Sequence of chain 1.A:
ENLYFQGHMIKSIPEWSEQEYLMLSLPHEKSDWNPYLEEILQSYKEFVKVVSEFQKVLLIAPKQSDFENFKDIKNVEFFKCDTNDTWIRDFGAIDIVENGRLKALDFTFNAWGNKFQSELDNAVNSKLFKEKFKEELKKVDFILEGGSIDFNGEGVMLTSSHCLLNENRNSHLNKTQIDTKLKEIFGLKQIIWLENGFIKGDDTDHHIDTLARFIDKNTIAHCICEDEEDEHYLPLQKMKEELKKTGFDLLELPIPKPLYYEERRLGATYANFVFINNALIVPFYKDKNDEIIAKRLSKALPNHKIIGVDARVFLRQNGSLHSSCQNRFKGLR

A small-molecule ligand and the protein it binds are described below.
Small molecule (SMILES): N=C(N)NCCCCN

Binding-site contacts:
Ligand atom N contacts residue TRP87 of chain 1.A at 3.8 Å.
Ligand atom CD contacts residue GLN317 of chain 1.A at 4.0 Å.
Ligand atom CA contacts residue TRP87 of chain 1.A at 4.2 Å (hydrophobic).
Ligand atom N contacts residue PHE116 of chain 1.A at 3.7 Å.
Ligand atom CA contacts residue GLN317 of chain 1.A at 3.4 Å.
Ligand atom CG contacts residue ASN318 of chain 1.A at 3.7 Å.
Ligand atom CD contacts residue GLY319 of chain 1.A at 4.2 Å.
Ligand atom NE contacts residue THR204 of chain 1.A at 4.1 Å.
Ligand atom CA contacts residue ASP203 of chain 1.A at 3.0 Å.
Ligand atom N contacts residue GLN317 of chain 1.A at 3.7 Å.
Ligand atom NE contacts residue ASP203 of chain 1.A at 4.3 Å.
Ligand atom NH1 contacts residue THR204 of chain 1.A at 3.5 Å (h-bond).
Ligand atom CD contacts residue TRP87 of chain 1.A at 3.8 Å (hydrophobic).
Ligand atom N contacts residue ASP203 of chain 1.A at 4.2 Å.
Ligand atom NH1 contacts residue HIS207 of chain 1.A at 3.0 Å (h-bond).
Ligand atom CZ contacts residue THR204 of chain 1.A at 4.2 Å.
Ligand atom CG contacts residue ASP203 of chain 1.A at 3.1 Å.
Ligand atom CB contacts residue ASP203 of chain 1.A at 3.3 Å.
Ligand atom CB contacts residue TRP112 of chain 1.A at 3.4 Å (hydrophobic).
Ligand atom CB contacts residue GLN317 of chain 1.A at 3.6 Å.
Ligand atom CA contacts residue TRP112 of chain 1.A at 4.1 Å (hydrophobic).
Ligand atom NE contacts residue ASP90 of chain 1.A at 4.0 Å.
Ligand atom CG contacts residue GLN317 of chain 1.A at 3.1 Å.
Ligand atom NH1 contacts residue ASP90 of chain 1.A at 3.3 Å (salt-bridge).
Ligand atom CD contacts residue ASN318 of chain 1.A at 3.8 Å.
Ligand atom CZ contacts residue SER323 of chain 1.A at 3.8 Å.
Ligand atom CG contacts residue GLY319 of chain 1.A at 4.3 Å.
Ligand atom CA contacts residue PHE116 of chain 1.A at 3.9 Å (hydrophobic).
Ligand atom CD contacts residue TRP112 of chain 1.A at 4.2 Å (hydrophobic).
Ligand atom N contacts residue TRP112 of chain 1.A at 4.2 Å.
Ligand atom CZ contacts residue HIS207 of chain 1.A at 4.2 Å.
Ligand atom NE contacts residue ASN318 of chain 1.A at 3.8 Å.
Ligand atom N contacts residue ASP85 of chain 1.A at 3.8 Å.
Ligand atom NH2 contacts residue SER323 of chain 1.A at 3.1 Å.
Ligand atom NH2 contacts residue ASP90 of chain 1.A at 3.0 Å (salt-bridge).
Ligand atom CZ contacts residue ASP90 of chain 1.A at 3.2 Å.
Ligand atom CB contacts residue TRP87 of chain 1.A at 3.7 Å (hydrophobic).
Ligand atom CG contacts residue TRP87 of chain 1.A at 4.1 Å (hydrophobic).
Ligand atom NH2 contacts residue TRP87 of chain 1.A at 4.0 Å.
Ligand atom NH1 contacts residue SER323 of chain 1.A at 4.1 Å.